This protein binds this small molecule.
Small molecule (SMILES): COC(=O)c1cn[nH]n1

Binding-site contacts:
Ligand atom C1 contacts residue NAG1 of chain 1.E at 2.4 Å.
Ligand atom N3 contacts residue NAG1 of chain 1.E at 3.5 Å.
Ligand atom N2 contacts residue NAG1 of chain 1.E at 2.4 Å.
Ligand atom C2 contacts residue NAG1 of chain 1.E at 3.5 Å.
Ligand atom N1 contacts residue NAG1 of chain 1.E at 1.3 Å.